Binding-site contacts:
Ligand atom CAE contacts residue TRP341 of chain 1.B at 4.0 Å (hydrophobic).
Ligand atom CAD contacts residue VAL227 of chain 1.B at 3.9 Å (hydrophobic).
Ligand atom OAW contacts residue ILE223 of chain 1.B at 4.3 Å.
Ligand atom CAU contacts residue VAL227 of chain 1.B at 4.4 Å (hydrophobic).
Ligand atom CBB contacts residue LEU232 of chain 1.B at 4.4 Å (hydrophobic).
Ligand atom CAS contacts residue VAL227 of chain 1.B at 3.9 Å (hydrophobic).
Ligand atom CAD contacts residue TRP341 of chain 1.B at 3.8 Å (hydrophobic).
Ligand atom CAR contacts residue ILE223 of chain 1.B at 4.2 Å (hydrophobic).
Ligand atom CBB contacts residue ILE235 of chain 1.B at 3.5 Å (hydrophobic).

The small molecule below binds the protein below.
Small molecule (SMILES): CC(C)CCC[C@@H](C)[C@H]1CC[C@H]2[C@@H]3CC=C4C[C@@H](OC(=O)CCC(=O)O)CC[C@]4(C)[C@H]3CC[C@]12C

Sequence of chain 1.B:
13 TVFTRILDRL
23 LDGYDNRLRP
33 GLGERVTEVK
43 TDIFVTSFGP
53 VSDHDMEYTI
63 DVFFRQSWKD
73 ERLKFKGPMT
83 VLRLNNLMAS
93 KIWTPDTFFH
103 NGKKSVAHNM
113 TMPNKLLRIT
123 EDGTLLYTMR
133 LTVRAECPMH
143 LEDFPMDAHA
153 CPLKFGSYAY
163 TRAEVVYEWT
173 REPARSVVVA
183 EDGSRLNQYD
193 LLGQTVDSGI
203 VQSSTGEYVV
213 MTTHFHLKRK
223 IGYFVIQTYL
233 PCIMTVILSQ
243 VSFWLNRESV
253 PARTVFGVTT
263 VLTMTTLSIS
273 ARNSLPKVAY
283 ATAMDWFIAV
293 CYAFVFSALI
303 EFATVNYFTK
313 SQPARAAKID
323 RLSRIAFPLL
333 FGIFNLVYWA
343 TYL